This small molecule binds to this protein.
Small molecule (SMILES): CC(C)[C@H](NC(=O)[C@@H](NC(=O)[C@H](C)NC(=O)[C@@H]1CCCN1C(=O)[C@@H](N)Cc1ccccc1)[C@@H](C)OP(=O)(O)O)C(=O)O

Sequence of chain 1.C:
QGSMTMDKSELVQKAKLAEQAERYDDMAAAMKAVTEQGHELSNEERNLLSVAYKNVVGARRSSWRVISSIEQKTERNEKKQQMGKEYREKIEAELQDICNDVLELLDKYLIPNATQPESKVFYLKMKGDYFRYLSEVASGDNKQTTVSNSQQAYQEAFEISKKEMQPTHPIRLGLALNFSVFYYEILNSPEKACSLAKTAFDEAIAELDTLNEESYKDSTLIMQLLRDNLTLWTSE

Binding-site contacts:
Ligand atom CG1 contacts residue LEU225 of chain 1.C at 3.4 Å (hydrophobic).
Ligand atom O contacts residue LEU177 of chain 1.C at 3.5 Å.
Ligand atom N contacts residue ASN178 of chain 1.C at 3.0 Å (h-bond).
Ligand atom O1P contacts residue ARG132 of chain 1.C at 2.8 Å (salt-bridge).
Ligand atom CE2 contacts residue ARG65 of chain 1.C at 3.7 Å.
Ligand atom CG contacts residue VAL181 of chain 1.C at 3.8 Å (hydrophobic).
Ligand atom P contacts residue ARG61 of chain 1.C at 3.7 Å.
Ligand atom O contacts residue ASN229 of chain 1.C at 3.0 Å (h-bond).
Ligand atom CG2 contacts residue ASN178 of chain 1.C at 3.7 Å.
Ligand atom N contacts residue ASN229 of chain 1.C at 2.9 Å (h-bond).
Ligand atom P contacts residue LYS54 of chain 1.C at 3.8 Å.
Ligand atom CE1 contacts residue ARG65 of chain 1.C at 3.8 Å.
Ligand atom O contacts residue ASN178 of chain 1.C at 2.8 Å (h-bond).
Ligand atom CB contacts residue ASN178 of chain 1.C at 3.3 Å.
Ligand atom CD1 contacts residue ARG65 of chain 1.C at 3.8 Å.
Ligand atom O1P contacts residue TYR133 of chain 1.C at 2.7 Å (h-bond).
Ligand atom C contacts residue ASN178 of chain 1.C at 3.6 Å.
Ligand atom CG2 contacts residue VAL181 of chain 1.C at 3.8 Å (hydrophobic).
Ligand atom CA contacts residue ASN229 of chain 1.C at 3.8 Å.
Ligand atom N contacts residue LEU177 of chain 1.C at 3.9 Å.
Ligand atom CA contacts residue ASN229 of chain 1.C at 3.6 Å.
Ligand atom P contacts residue ARG132 of chain 1.C at 3.8 Å.
Ligand atom CA contacts residue ASN178 of chain 1.C at 3.3 Å.
Ligand atom C contacts residue LYS125 of chain 1.C at 3.8 Å.
Ligand atom CG2 contacts residue GLY174 of chain 1.C at 3.4 Å.
Ligand atom CB contacts residue ASN229 of chain 1.C at 3.6 Å.
Ligand atom O contacts residue LYS125 of chain 1.C at 2.9 Å (salt-bridge).
Ligand atom O1P contacts residue LYS54 of chain 1.C at 3.6 Å.
Ligand atom CG1 contacts residue LEU177 of chain 1.C at 3.7 Å (hydrophobic).
Ligand atom CA contacts residue LEU177 of chain 1.C at 3.7 Å (hydrophobic).
Ligand atom O3P contacts residue ARG132 of chain 1.C at 2.9 Å (salt-bridge).
Ligand atom O3P contacts residue ARG61 of chain 1.C at 2.9 Å (salt-bridge).
Ligand atom O contacts residue VAL181 of chain 1.C at 3.5 Å.
Ligand atom CZ contacts residue ARG65 of chain 1.C at 3.8 Å.
Ligand atom O2P contacts residue LYS54 of chain 1.C at 2.9 Å (salt-bridge).
Ligand atom CG2 contacts residue ARG132 of chain 1.C at 3.9 Å.
Ligand atom CG contacts residue ARG65 of chain 1.C at 3.8 Å.
Ligand atom CB contacts residue ASN229 of chain 1.C at 3.8 Å.
Ligand atom C contacts residue ASN229 of chain 1.C at 3.7 Å.
Ligand atom O2P contacts residue ARG61 of chain 1.C at 2.9 Å (salt-bridge).